Binding-site contacts:
Ligand atom C15 contacts residue MET124 of chain 1.A at 3.3 Å (hydrophobic).
Ligand atom C02 contacts residue ARG97 of chain 1.A at 4.3 Å.
Ligand atom C14 contacts residue ALA53 of chain 1.A at 3.8 Å (hydrophobic).
Ligand atom O01 contacts residue GLU56 of chain 1.A at 2.2 Å (salt-bridge).
Ligand atom C01 contacts residue LEU52 of chain 1.A at 4.4 Å (hydrophobic).
Ligand atom C04 contacts residue LEU94 of chain 1.A at 4.4 Å (hydrophobic).
Ligand atom C17 contacts residue HIS227 of chain 1.A at 4.3 Å.
Ligand atom C02 contacts residue GLU56 of chain 1.A at 3.0 Å.
Ligand atom C08 contacts residue PHE107 of chain 1.A at 4.0 Å (hydrophobic).
Ligand atom C05 contacts residue ALA53 of chain 1.A at 4.3 Å (hydrophobic).
Ligand atom C08 contacts residue LEU131 of chain 1.A at 4.4 Å (hydrophobic).
Ligand atom C18 contacts residue LEU87 of chain 1.A at 3.7 Å (hydrophobic).
Ligand atom C07 contacts residue LEU90 of chain 1.A at 4.3 Å (hydrophobic).
Ligand atom C16 contacts residue MET124 of chain 1.A at 3.3 Å (hydrophobic).
Ligand atom C16 contacts residue HIS227 of chain 1.A at 4.4 Å.
Ligand atom O01 contacts residue ARG97 of chain 1.A at 3.3 Å (salt-bridge).
Ligand atom C17 contacts residue MET46 of chain 1.A at 4.0 Å (hydrophobic).
Ligand atom C07 contacts residue MET91 of chain 1.A at 4.1 Å (hydrophobic).
Ligand atom C01 contacts residue GLU56 of chain 1.A at 3.3 Å.
Ligand atom O01 contacts residue LEU90 of chain 1.A at 4.1 Å.
Ligand atom N01 contacts residue LEU228 of chain 1.A at 4.2 Å.
Ligand atom C07 contacts residue LEU94 of chain 1.A at 3.7 Å (hydrophobic).
Ligand atom C17 contacts residue MET124 of chain 1.A at 4.4 Å (hydrophobic).
Ligand atom C06 contacts residue ALA53 of chain 1.A at 3.5 Å (hydrophobic).
Ligand atom C08 contacts residue LEU94 of chain 1.A at 4.0 Å (hydrophobic).
Ligand atom C03 contacts residue LEU90 of chain 1.A at 3.6 Å (hydrophobic).
Ligand atom N01 contacts residue MET231 of chain 1.A at 3.7 Å.
Ligand atom C04 contacts residue LEU90 of chain 1.A at 4.3 Å (hydrophobic).
Ligand atom N01 contacts residue MET46 of chain 1.A at 4.2 Å.
Ligand atom N01 contacts residue GLY224 of chain 1.A at 4.0 Å.
Ligand atom C18 contacts residue GLY224 of chain 1.A at 4.1 Å.
Ligand atom C18 contacts residue MET91 of chain 1.A at 4.2 Å (hydrophobic).
Ligand atom N01 contacts residue HIS227 of chain 1.A at 3.4 Å (h-bond).
Ligand atom C11 contacts residue MET124 of chain 1.A at 4.3 Å (hydrophobic).
Ligand atom C03 contacts residue GLU56 of chain 1.A at 4.2 Å.
Ligand atom C01 contacts residue ALA53 of chain 1.A at 3.9 Å (hydrophobic).
Ligand atom C02 contacts residue LEU90 of chain 1.A at 4.3 Å (hydrophobic).
Ligand atom C03 contacts residue LEU94 of chain 1.A at 4.0 Å (hydrophobic).
Ligand atom C16 contacts residue ILE127 of chain 1.A at 4.4 Å (hydrophobic).
Ligand atom C06 contacts residue LEU49 of chain 1.A at 3.9 Å (hydrophobic).

Sequence of chain 1.A:
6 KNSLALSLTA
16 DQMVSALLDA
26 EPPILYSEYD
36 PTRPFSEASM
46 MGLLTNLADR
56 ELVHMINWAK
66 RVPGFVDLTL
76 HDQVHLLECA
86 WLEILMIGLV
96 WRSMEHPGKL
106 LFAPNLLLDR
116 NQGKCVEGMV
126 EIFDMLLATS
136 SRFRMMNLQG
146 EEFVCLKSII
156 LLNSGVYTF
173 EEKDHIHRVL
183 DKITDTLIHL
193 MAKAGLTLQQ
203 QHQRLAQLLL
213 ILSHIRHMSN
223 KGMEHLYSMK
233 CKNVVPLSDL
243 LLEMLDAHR

A protein and the small-molecule ligand that binds it are described below.
Small molecule (SMILES): CC(C)c1ccc(N[C@H]2CC[C@H]3[C@@H]4CCc5cc(O)ccc5[C@H]4CC[C@]23C)cc1